Sequence of chain 1.A:
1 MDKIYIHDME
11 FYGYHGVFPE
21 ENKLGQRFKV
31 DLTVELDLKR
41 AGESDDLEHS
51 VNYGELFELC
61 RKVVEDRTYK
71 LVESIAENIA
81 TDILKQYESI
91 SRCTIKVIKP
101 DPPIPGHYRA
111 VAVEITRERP

Binding-site contacts:
Ligand atom O4 contacts residue TYR53 of chain 1.C at 3.9 Å.
Ligand atom C2 contacts residue TYR53 of chain 1.C at 3.2 Å (hydrophobic).
Ligand atom N6 contacts residue VAL51 of chain 1.C at 2.8 Å (h-bond).
Ligand atom N5 contacts residue LEU47 of chain 1.C at 3.4 Å.
Ligand atom C9 contacts residue TYR53 of chain 1.C at 3.1 Å (hydrophobic).
Ligand atom O8 contacts residue LEU71 of chain 1.A at 3.3 Å.
Ligand atom N6 contacts residue GLU73 of chain 1.A at 2.7 Å (salt-bridge).
Ligand atom N6 contacts residue LEU47 of chain 1.C at 3.7 Å.
Ligand atom C6 contacts residue GLU73 of chain 1.A at 3.4 Å.
Ligand atom C10 contacts residue ASN52 of chain 1.C at 3.9 Å.
Ligand atom N5 contacts residue VAL51 of chain 1.C at 3.6 Å.
Ligand atom N6 contacts residue SER50 of chain 1.C at 3.3 Å (h-bond).
Ligand atom N6 contacts residue ILE4 of chain 1.C at 3.8 Å.
Ligand atom O4 contacts residue GLU21 of chain 1.A at 2.7 Å (salt-bridge).
Ligand atom N4 contacts residue TYR53 of chain 1.C at 3.6 Å.
Ligand atom C11 contacts residue LYS99 of chain 1.A at 3.5 Å.
Ligand atom C11 contacts residue GLU21 of chain 1.A at 3.5 Å.
Ligand atom N5 contacts residue TYR53 of chain 1.C at 3.2 Å (h-bond).
Ligand atom C2 contacts residue VAL17 of chain 1.A at 3.9 Å (hydrophobic).
Ligand atom C11 contacts residue TYR53 of chain 1.C at 3.3 Å (hydrophobic).
Ligand atom O4 contacts residue LYS99 of chain 1.A at 3.0 Å (salt-bridge).
Ligand atom O8 contacts residue GLU73 of chain 1.A at 3.5 Å (salt-bridge).
Ligand atom C6 contacts residue LEU47 of chain 1.C at 3.4 Å (hydrophobic).
Ligand atom C8 contacts residue TYR53 of chain 1.C at 3.5 Å (hydrophobic).
Ligand atom O4 contacts residue GLY16 of chain 1.A at 3.5 Å.
Ligand atom N5 contacts residue ASN52 of chain 1.C at 3.6 Å.
Ligand atom N4 contacts residue ASN52 of chain 1.C at 2.8 Å (h-bond).
Ligand atom O8 contacts residue VAL72 of chain 1.A at 3.1 Å (h-bond).
Ligand atom O4 contacts residue VAL17 of chain 1.A at 3.0 Å (h-bond).
Ligand atom N7 contacts residue GLU73 of chain 1.A at 2.9 Å (salt-bridge).
Ligand atom N1 contacts residue TYR53 of chain 1.C at 3.2 Å (h-bond).
Ligand atom C6 contacts residue TYR53 of chain 1.C at 3.6 Å (hydrophobic).
Ligand atom N1 contacts residue VAL17 of chain 1.A at 4.0 Å.
Ligand atom C8 contacts residue LEU71 of chain 1.A at 3.7 Å (hydrophobic).
Ligand atom C3 contacts residue ASN52 of chain 1.C at 3.5 Å.
Ligand atom C6 contacts residue VAL51 of chain 1.C at 3.7 Å (hydrophobic).
Ligand atom C8 contacts residue GLU73 of chain 1.A at 3.6 Å.
Ligand atom C10 contacts residue TYR53 of chain 1.C at 3.3 Å (hydrophobic).
Ligand atom C10 contacts residue LEU47 of chain 1.C at 3.9 Å (hydrophobic).
Ligand atom N7 contacts residue TYR53 of chain 1.C at 3.8 Å.

Sequence of chain 1.C:
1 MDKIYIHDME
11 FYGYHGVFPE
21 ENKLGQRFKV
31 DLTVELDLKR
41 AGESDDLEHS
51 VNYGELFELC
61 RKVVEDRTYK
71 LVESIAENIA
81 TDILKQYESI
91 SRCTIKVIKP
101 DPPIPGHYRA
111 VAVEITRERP

A small-molecule ligand and the protein it binds are described below.
Small molecule (SMILES): Nc1nc2c(c(=O)[nH]1)N=C(CO)CN2